This protein binds this small molecule.
Small molecule (SMILES): CC(=O)N[C@@H]1[C@@H](O)[C@H](O)[C@@H](CO)O[C@H]1O

Binding-site contacts:
Ligand atom O7 contacts residue PHE133 of chain 1.M at 4.2 Å.
Ligand atom O5 contacts residue ASN134 of chain 1.M at 2.3 Å (h-bond).
Ligand atom C7 contacts residue ASN134 of chain 1.M at 3.1 Å.
Ligand atom C2 contacts residue ASN134 of chain 1.M at 2.3 Å.
Ligand atom C3 contacts residue ASN134 of chain 1.M at 3.7 Å.
Ligand atom O7 contacts residue ASN134 of chain 1.M at 3.0 Å (h-bond).
Ligand atom C1 contacts residue ASN134 of chain 1.M at 1.4 Å.
Ligand atom C4 contacts residue ASN134 of chain 1.M at 4.1 Å.
Ligand atom C8 contacts residue PHE146 of chain 1.M at 4.4 Å (hydrophobic).
Ligand atom C8 contacts residue ASN134 of chain 1.M at 4.3 Å.
Ligand atom N2 contacts residue ASN134 of chain 1.M at 2.9 Å (h-bond).
Ligand atom C5 contacts residue ASN134 of chain 1.M at 3.6 Å.

Sequence of chain 1.M:
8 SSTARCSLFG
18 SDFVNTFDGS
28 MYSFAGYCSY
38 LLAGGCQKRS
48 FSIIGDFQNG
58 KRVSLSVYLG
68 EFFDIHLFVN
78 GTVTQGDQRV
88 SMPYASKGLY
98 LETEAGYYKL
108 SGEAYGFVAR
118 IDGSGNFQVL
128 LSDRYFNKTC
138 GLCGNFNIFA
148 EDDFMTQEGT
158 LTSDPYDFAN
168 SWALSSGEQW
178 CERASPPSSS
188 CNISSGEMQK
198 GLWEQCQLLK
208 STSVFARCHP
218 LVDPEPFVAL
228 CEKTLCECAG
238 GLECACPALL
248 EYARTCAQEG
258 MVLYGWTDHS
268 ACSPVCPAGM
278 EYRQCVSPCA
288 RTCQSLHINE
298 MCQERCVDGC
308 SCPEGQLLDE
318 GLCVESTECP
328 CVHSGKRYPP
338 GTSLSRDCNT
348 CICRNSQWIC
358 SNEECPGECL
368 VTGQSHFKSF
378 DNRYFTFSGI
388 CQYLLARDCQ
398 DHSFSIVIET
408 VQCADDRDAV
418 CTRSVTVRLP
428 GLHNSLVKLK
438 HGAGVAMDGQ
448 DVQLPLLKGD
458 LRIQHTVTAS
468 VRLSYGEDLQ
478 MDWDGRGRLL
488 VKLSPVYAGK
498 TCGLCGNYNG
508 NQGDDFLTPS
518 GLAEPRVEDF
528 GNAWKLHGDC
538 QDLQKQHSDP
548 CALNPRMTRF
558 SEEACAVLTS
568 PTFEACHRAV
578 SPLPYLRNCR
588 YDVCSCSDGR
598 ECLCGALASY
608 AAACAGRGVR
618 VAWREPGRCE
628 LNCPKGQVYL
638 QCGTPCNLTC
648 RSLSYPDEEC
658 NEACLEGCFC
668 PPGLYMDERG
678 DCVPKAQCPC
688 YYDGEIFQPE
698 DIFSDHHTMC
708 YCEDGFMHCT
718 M